A protein and the small-molecule ligand that binds it are described below.
Small molecule (SMILES): CC(=O)N[C@H]1[C@H](O[C@H]2[C@H](O)[C@@H](NC(C)=O)CO[C@@H]2CO)O[C@H](CO)[C@@H](O[C@@H]2O[C@H](CO)[C@@H](O)[C@H](O)[C@@H]2O)[C@@H]1O

Binding-site contacts:
Ligand atom C5 contacts residue ASN1103 of chain 1.B at 3.6 Å.
Ligand atom N2 contacts residue ASN1103 of chain 1.B at 2.9 Å (h-bond).
Ligand atom C7 contacts residue ASN1103 of chain 1.B at 4.0 Å.
Ligand atom C2 contacts residue ASN1103 of chain 1.B at 2.5 Å.
Ligand atom C3 contacts residue ASN1103 of chain 1.B at 3.8 Å.
Ligand atom C1 contacts residue ASN1103 of chain 1.B at 1.4 Å.
Ligand atom C4 contacts residue ASN1103 of chain 1.B at 4.2 Å.
Ligand atom O5 contacts residue ASN1103 of chain 1.B at 2.3 Å (h-bond).

Sequence of chain 1.B:
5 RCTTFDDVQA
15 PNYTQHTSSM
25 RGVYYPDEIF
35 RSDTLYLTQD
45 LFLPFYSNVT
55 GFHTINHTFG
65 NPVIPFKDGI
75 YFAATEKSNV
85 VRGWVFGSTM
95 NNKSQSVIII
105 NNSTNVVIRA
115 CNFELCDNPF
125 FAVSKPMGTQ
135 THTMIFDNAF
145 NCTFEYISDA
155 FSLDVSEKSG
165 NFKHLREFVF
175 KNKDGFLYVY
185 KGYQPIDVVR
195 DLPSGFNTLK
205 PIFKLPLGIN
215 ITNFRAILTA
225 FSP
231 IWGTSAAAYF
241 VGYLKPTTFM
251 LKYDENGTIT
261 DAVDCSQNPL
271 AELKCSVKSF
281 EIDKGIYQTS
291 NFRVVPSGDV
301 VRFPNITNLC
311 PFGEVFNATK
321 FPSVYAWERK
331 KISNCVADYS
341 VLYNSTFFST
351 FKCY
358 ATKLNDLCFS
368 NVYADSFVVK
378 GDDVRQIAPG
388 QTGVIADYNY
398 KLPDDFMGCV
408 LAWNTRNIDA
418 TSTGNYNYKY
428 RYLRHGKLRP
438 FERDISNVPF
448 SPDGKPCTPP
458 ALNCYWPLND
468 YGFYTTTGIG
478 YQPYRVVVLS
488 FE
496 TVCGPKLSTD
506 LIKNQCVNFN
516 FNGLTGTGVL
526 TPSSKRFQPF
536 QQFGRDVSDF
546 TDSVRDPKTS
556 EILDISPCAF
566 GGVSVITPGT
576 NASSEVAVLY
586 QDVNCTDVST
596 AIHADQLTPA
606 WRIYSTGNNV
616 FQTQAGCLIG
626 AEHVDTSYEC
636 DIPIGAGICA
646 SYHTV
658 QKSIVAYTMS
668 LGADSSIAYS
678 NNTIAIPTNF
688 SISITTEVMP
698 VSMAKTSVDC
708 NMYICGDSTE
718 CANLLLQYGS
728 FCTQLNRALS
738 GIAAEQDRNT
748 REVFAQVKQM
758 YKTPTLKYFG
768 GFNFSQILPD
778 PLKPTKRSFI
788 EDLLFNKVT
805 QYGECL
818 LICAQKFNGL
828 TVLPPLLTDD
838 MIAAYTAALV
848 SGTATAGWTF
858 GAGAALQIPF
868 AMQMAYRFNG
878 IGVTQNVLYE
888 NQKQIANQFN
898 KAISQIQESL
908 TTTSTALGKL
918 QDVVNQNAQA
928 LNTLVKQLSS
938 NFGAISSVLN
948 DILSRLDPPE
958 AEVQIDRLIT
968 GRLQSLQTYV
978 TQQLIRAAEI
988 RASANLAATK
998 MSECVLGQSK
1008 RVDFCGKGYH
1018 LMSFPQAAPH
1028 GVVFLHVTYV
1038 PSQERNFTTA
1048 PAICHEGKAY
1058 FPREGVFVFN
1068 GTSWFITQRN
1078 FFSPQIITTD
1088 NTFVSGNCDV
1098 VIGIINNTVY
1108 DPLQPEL